The small molecule below binds the protein below.
Small molecule (SMILES): C=C(c1ccc(OC)cc1)c1ccc(S[C@@H]2O[C@H](CO)[C@H](O)[C@H](O)[C@H]2O)cc1

Binding-site contacts:
Ligand atom C11 contacts residue PRO51 of chain 2.A at 3.6 Å (hydrophobic).
Ligand atom O2 contacts residue ASN107 of chain 2.A at 3.0 Å (h-bond).
Ligand atom O7 contacts residue PRO51 of chain 2.A at 3.5 Å.
Ligand atom O6 contacts residue HIS50 of chain 2.A at 2.9 Å (h-bond).
Ligand atom C6 contacts residue ASP100 of chain 2.A at 3.5 Å.
Ligand atom C4 contacts residue ASP100 of chain 2.A at 3.5 Å.
Ligand atom C2 contacts residue TYR36 of chain 2.A at 3.4 Å (hydrophobic).
Ligand atom C41 contacts residue GLN53 of chain 2.A at 3.6 Å.
Ligand atom O3 contacts residue THR104 of chain 2.A at 3.2 Å (h-bond).
Ligand atom O5 contacts residue TYR36 of chain 2.A at 3.5 Å.
Ligand atom C8 contacts residue TYR36 of chain 2.B at 3.6 Å (hydrophobic).
Ligand atom C4 contacts residue CA1 of chain 2.C at 3.3 Å.
Ligand atom C12 contacts residue GLY37 of chain 2.B at 3.5 Å.
Ligand atom O3 contacts residue CA1 of chain 2.C at 2.4 Å.
Ligand atom C01 contacts residue HIS50 of chain 2.B at 3.5 Å.
Ligand atom C6 contacts residue GLN53 of chain 2.A at 3.7 Å.
Ligand atom O7 contacts residue GLY37 of chain 2.B at 3.5 Å (h-bond).
Ligand atom C51 contacts residue GLN53 of chain 2.A at 3.6 Å.
Ligand atom C3 contacts residue CA1 of chain 2.C at 3.3 Å.
Ligand atom C51 contacts residue HIS50 of chain 2.A at 3.7 Å.
Ligand atom C41 contacts residue HIS50 of chain 2.A at 3.4 Å.
Ligand atom O4 contacts residue ASP100 of chain 2.A at 2.5 Å (salt-bridge).
Ligand atom C10 contacts residue PRO38 of chain 2.B at 3.7 Å (hydrophobic).
Ligand atom CM contacts residue GLY37 of chain 2.B at 3.2 Å.
Ligand atom O4 contacts residue TYR36 of chain 2.A at 3.0 Å (h-bond).
Ligand atom O3 contacts residue ASN107 of chain 2.A at 3.0 Å (h-bond).
Ligand atom CM contacts residue PRO51 of chain 2.A at 3.7 Å (hydrophobic).
Ligand atom O6 contacts residue GLN53 of chain 2.A at 2.7 Å (h-bond).
Ligand atom O5 contacts residue HIS50 of chain 2.A at 3.6 Å (h-bond).
Ligand atom C2 contacts residue ASN107 of chain 2.A at 3.7 Å.
Ligand atom O4 contacts residue THR104 of chain 2.A at 3.3 Å (h-bond).
Ligand atom C11 contacts residue GLY37 of chain 2.B at 3.6 Å.
Ligand atom C6 contacts residue VAL101 of chain 2.A at 3.8 Å (hydrophobic).
Ligand atom C4 contacts residue THR104 of chain 2.A at 3.4 Å.
Ligand atom O3 contacts residue TYR36 of chain 2.A at 3.4 Å (h-bond).
Ligand atom C12 contacts residue PRO51 of chain 2.A at 3.6 Å (hydrophobic).
Ligand atom O4 contacts residue CA1 of chain 2.C at 2.5 Å.
Ligand atom C21 contacts residue HIS50 of chain 2.B at 3.4 Å.
Ligand atom C13 contacts residue ASN107 of chain 2.B at 3.6 Å.
Ligand atom C11 contacts residue PRO38 of chain 2.B at 3.7 Å (hydrophobic).

Sequence of chain 2.B:
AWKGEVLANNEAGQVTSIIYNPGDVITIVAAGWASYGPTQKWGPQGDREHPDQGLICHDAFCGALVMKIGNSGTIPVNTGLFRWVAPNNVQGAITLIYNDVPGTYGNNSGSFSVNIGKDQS

Sequence of chain 2.A:
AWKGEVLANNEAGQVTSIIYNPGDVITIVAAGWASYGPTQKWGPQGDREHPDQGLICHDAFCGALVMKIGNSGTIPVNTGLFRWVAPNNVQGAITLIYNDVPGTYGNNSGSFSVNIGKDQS